Binding-site contacts:
Ligand atom C4 contacts residue ASN120 of chain 1.F at 4.2 Å.
Ligand atom C5 contacts residue ASN120 of chain 1.F at 3.6 Å.
Ligand atom O5 contacts residue ASN120 of chain 1.F at 2.4 Å (h-bond).
Ligand atom O7 contacts residue ASN120 of chain 1.F at 3.0 Å (h-bond).
Ligand atom C8 contacts residue ILE100 of chain 1.F at 4.4 Å (hydrophobic).
Ligand atom N2 contacts residue ASN120 of chain 1.F at 2.9 Å (h-bond).
Ligand atom C8 contacts residue ASN120 of chain 1.F at 4.3 Å.
Ligand atom C1 contacts residue ASN120 of chain 1.F at 1.4 Å.
Ligand atom O7 contacts residue ASP127 of chain 1.L at 3.9 Å.
Ligand atom C2 contacts residue ASN120 of chain 1.F at 2.5 Å.
Ligand atom C3 contacts residue ASN120 of chain 1.F at 3.8 Å.
Ligand atom C8 contacts residue THR98 of chain 1.F at 4.0 Å.
Ligand atom C7 contacts residue ASN120 of chain 1.F at 3.3 Å.

This small molecule binds to this protein.
Small molecule (SMILES): CC(=O)N[C@@H]1[C@@H](O)[C@H](O)[C@@H](CO)O[C@H]1O

Sequence of chain 1.L:
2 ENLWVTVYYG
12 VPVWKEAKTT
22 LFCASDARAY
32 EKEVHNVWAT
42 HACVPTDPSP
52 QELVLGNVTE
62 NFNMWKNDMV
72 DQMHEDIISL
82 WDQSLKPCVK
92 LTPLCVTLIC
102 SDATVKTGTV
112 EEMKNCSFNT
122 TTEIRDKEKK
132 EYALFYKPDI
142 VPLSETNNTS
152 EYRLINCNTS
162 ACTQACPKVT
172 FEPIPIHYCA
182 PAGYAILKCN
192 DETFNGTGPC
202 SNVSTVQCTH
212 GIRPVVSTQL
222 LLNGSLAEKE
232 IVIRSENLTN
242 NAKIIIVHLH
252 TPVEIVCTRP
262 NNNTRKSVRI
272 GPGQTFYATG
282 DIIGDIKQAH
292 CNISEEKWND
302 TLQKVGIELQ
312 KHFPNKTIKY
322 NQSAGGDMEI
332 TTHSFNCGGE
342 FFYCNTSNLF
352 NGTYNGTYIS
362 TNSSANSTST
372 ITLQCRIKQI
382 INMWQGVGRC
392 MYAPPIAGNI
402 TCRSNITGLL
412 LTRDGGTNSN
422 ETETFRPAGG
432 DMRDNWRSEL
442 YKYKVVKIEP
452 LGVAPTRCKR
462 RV

Sequence of chain 1.F:
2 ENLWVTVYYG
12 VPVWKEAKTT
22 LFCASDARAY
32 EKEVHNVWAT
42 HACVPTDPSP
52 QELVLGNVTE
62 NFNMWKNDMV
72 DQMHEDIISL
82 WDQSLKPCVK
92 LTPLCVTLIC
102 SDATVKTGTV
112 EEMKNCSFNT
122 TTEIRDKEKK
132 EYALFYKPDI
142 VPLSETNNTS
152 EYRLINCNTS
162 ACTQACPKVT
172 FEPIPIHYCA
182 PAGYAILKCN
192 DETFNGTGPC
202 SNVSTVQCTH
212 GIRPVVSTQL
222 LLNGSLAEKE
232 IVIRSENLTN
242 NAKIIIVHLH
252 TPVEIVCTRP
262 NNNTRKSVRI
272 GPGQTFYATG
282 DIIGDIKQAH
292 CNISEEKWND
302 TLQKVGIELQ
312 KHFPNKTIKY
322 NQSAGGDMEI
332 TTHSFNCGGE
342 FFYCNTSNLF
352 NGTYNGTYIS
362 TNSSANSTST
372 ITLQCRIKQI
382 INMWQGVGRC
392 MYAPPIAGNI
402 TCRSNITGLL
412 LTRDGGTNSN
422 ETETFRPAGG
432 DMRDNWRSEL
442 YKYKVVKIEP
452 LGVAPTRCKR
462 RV